A small-molecule ligand and the protein it binds are described below.
Small molecule (SMILES): CC(=O)N1CCC[C@@H](Cn2c(-c3cc(C)c(=O)n(C)c3)nc3cc(Br)ccc32)C1

Sequence of chain 1.A:
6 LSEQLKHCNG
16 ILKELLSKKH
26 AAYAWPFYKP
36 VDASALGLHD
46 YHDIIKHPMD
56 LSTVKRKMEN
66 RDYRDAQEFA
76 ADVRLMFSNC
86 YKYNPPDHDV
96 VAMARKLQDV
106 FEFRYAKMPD

Binding-site contacts:
Ligand atom O44 contacts residue ASN89 of chain 1.A at 3.0 Å (h-bond).
Ligand atom C50 contacts residue VAL36 of chain 1.A at 3.9 Å (hydrophobic).
Ligand atom O06 contacts residue VAL95 of chain 1.A at 2.8 Å (h-bond).
Ligand atom C39 contacts residue LEU43 of chain 1.A at 3.6 Å (hydrophobic).
Ligand atom C11 contacts residue TRP30 of chain 1.A at 4.0 Å (hydrophobic).
Ligand atom C39 contacts residue ASN89 of chain 1.A at 3.3 Å.
Ligand atom C25 contacts residue TRP30 of chain 1.A at 4.0 Å (hydrophobic).
Ligand atom C01 contacts residue VAL95 of chain 1.A at 3.8 Å (hydrophobic).
Ligand atom C46 contacts residue PRO31 of chain 1.A at 3.7 Å (hydrophobic).
Ligand atom N45 contacts residue VAL95 of chain 1.A at 3.8 Å.
Ligand atom C43 contacts residue VAL95 of chain 1.A at 4.0 Å (hydrophobic).
Ligand atom C43 contacts residue VAL36 of chain 1.A at 3.8 Å (hydrophobic).
Ligand atom N24 contacts residue PRO31 of chain 1.A at 3.8 Å.
Ligand atom C23 contacts residue LEU41 of chain 1.A at 3.7 Å (hydrophobic).
Ligand atom C01 contacts residue HIS93 of chain 1.A at 3.9 Å.
Ligand atom C11 contacts residue PRO31 of chain 1.A at 4.0 Å (hydrophobic).
Ligand atom C26 contacts residue TRP30 of chain 1.A at 3.9 Å (hydrophobic).
Ligand atom C14 contacts residue TRP30 of chain 1.A at 3.5 Å (hydrophobic).
Ligand atom N45 contacts residue PRO31 of chain 1.A at 4.0 Å.
Ligand atom C46 contacts residue VAL36 of chain 1.A at 3.9 Å (hydrophobic).
Ligand atom O06 contacts residue HIS93 of chain 1.A at 3.8 Å.
Ligand atom C28 contacts residue TRP30 of chain 1.A at 3.7 Å (hydrophobic).
Ligand atom N45 contacts residue VAL36 of chain 1.A at 3.6 Å.
Ligand atom N07 contacts residue VAL95 of chain 1.A at 3.8 Å.
Ligand atom N22 contacts residue LEU41 of chain 1.A at 3.7 Å.
Ligand atom C05 contacts residue VAL95 of chain 1.A at 3.6 Å (hydrophobic).
Ligand atom C39 contacts residue TYR88 of chain 1.A at 3.9 Å (hydrophobic).
Ligand atom C46 contacts residue PHE32 of chain 1.A at 3.6 Å (hydrophobic).
Ligand atom C11 contacts residue VAL95 of chain 1.A at 4.0 Å (hydrophobic).
Ligand atom C30 contacts residue TRP30 of chain 1.A at 3.7 Å (hydrophobic).
Ligand atom O06 contacts residue ASP94 of chain 1.A at 3.2 Å (salt-bridge).
Ligand atom C36 contacts residue LEU41 of chain 1.A at 4.0 Å (hydrophobic).
Ligand atom C50 contacts residue PRO31 of chain 1.A at 3.4 Å (hydrophobic).
Ligand atom C34 contacts residue LEU41 of chain 1.A at 3.9 Å (hydrophobic).
Ligand atom C08 contacts residue VAL95 of chain 1.A at 4.0 Å (hydrophobic).
Ligand atom C32 contacts residue TRP30 of chain 1.A at 3.8 Å (hydrophobic).
Ligand atom C34 contacts residue TRP30 of chain 1.A at 3.9 Å (hydrophobic).
Ligand atom C46 contacts residue VAL95 of chain 1.A at 3.9 Å (hydrophobic).
Ligand atom C43 contacts residue ASN89 of chain 1.A at 3.9 Å.
Ligand atom C32 contacts residue LEU41 of chain 1.A at 3.8 Å (hydrophobic).